This small molecule binds to this protein.
Small molecule (SMILES): CC[C@H](C)[C@H](NC(=O)CN)C(=O)N[C@H](C=O)C(C)C

Sequence of chain 1.D:
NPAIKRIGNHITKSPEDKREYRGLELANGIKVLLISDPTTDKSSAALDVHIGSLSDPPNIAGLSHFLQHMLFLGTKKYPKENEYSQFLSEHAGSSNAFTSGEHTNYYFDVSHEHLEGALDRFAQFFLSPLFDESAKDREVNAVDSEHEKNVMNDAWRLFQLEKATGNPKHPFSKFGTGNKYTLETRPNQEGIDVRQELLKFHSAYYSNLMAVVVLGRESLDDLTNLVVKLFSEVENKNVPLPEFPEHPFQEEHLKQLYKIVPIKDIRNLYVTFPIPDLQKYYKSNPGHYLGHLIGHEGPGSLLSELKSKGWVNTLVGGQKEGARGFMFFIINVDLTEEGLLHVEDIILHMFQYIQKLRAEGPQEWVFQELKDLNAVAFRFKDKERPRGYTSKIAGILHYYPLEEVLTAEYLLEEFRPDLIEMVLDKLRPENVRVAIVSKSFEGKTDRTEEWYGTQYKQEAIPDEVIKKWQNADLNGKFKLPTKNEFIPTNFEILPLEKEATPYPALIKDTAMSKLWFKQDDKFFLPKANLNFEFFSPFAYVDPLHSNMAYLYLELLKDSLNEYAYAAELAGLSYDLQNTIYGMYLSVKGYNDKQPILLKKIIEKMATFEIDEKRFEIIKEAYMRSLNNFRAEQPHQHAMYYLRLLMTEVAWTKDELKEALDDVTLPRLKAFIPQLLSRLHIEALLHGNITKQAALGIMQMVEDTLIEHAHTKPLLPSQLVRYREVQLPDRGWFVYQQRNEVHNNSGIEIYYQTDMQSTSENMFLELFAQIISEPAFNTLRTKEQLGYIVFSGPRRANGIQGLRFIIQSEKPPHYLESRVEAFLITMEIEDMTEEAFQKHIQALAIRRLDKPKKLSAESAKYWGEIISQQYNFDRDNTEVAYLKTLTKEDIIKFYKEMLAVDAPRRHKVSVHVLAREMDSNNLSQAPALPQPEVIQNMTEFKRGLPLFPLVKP

Binding-site contacts:
Ligand atom CD1 contacts residue GLY302 of chain 1.D at 4.0 Å.
Ligand atom C contacts residue TYR580 of chain 1.D at 4.2 Å (hydrophobic).
Ligand atom O contacts residue GLY332 of chain 1.D at 2.8 Å (h-bond).
Ligand atom CG2 contacts residue GLY333 of chain 1.D at 4.5 Å.
Ligand atom CA contacts residue GLY332 of chain 1.D at 4.5 Å.
Ligand atom O contacts residue GLY310 of chain 1.D at 3.3 Å.
Ligand atom CB contacts residue GLY332 of chain 1.D at 4.1 Å.
Ligand atom CG2 contacts residue ILE345 of chain 1.D at 3.6 Å (hydrophobic).
Ligand atom N contacts residue TYR580 of chain 1.D at 4.4 Å.
Ligand atom CA contacts residue GLY332 of chain 1.D at 3.2 Å.
Ligand atom CD1 contacts residue HIS303 of chain 1.D at 4.4 Å.
Ligand atom CG2 contacts residue GLN334 of chain 1.D at 3.7 Å.
Ligand atom CG1 contacts residue GLN334 of chain 1.D at 3.3 Å.
Ligand atom C contacts residue GLY332 of chain 1.D at 4.2 Å.
Ligand atom CD1 contacts residue GLY333 of chain 1.D at 3.6 Å.
Ligand atom O contacts residue TYR580 of chain 1.D at 4.4 Å.
Ligand atom N contacts residue GLY332 of chain 1.D at 4.2 Å.
Ligand atom CD1 contacts residue GLY306 of chain 1.D at 4.3 Å.
Ligand atom CD1 contacts residue GLY332 of chain 1.D at 4.1 Å.
Ligand atom O contacts residue GLY306 of chain 1.D at 2.9 Å (h-bond).
Ligand atom CA contacts residue TYR580 of chain 1.D at 3.5 Å (hydrophobic).
Ligand atom C contacts residue GLY310 of chain 1.D at 4.0 Å.
Ligand atom C contacts residue GLY306 of chain 1.D at 4.1 Å.
Ligand atom CA contacts residue LEU330 of chain 1.D at 4.1 Å (hydrophobic).
Ligand atom CA contacts residue GLY310 of chain 1.D at 3.1 Å.
Ligand atom N contacts residue GLY310 of chain 1.D at 4.2 Å.
Ligand atom CB contacts residue GLN334 of chain 1.D at 3.2 Å.
Ligand atom CD1 contacts residue GLN334 of chain 1.D at 4.2 Å.
Ligand atom N contacts residue VAL331 of chain 1.D at 4.0 Å.
Ligand atom CA contacts residue GLN334 of chain 1.D at 4.5 Å.
Ligand atom N contacts residue GLY333 of chain 1.D at 4.2 Å.
Ligand atom N contacts residue LEU330 of chain 1.D at 3.5 Å (h-bond).
Ligand atom C contacts residue GLY332 of chain 1.D at 3.4 Å.
Ligand atom N contacts residue GLY332 of chain 1.D at 3.6 Å.